Sequence of chain 2.A:
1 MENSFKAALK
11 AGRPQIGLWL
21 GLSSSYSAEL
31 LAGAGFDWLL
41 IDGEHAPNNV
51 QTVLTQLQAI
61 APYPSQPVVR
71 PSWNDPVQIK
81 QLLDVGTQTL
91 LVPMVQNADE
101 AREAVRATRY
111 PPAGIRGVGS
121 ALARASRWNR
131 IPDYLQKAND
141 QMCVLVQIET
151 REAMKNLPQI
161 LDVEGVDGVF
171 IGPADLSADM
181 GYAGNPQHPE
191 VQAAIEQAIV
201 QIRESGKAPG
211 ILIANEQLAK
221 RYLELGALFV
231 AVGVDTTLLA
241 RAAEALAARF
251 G

Sequence of chain 3.A:
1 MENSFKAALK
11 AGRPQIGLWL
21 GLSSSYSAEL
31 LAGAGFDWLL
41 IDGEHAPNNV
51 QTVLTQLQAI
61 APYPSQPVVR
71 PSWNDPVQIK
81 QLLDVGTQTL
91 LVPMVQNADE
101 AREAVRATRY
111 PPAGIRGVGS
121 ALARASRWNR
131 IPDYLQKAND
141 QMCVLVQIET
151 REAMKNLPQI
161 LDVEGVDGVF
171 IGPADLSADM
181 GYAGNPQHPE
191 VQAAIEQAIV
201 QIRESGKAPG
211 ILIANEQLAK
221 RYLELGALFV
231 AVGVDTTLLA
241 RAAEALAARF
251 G

This small molecule binds to this protein.
Small molecule (SMILES): CCC(=O)C(=O)O

Binding-site contacts:
Ligand atom C contacts residue ASP175 of chain 3.A at 4.0 Å.
Ligand atom OXT contacts residue CO1 of chain 3.C at 2.8 Å.
Ligand atom O3 contacts residue ASP175 of chain 3.A at 4.3 Å.
Ligand atom OXT contacts residue PRO173 of chain 3.A at 4.1 Å.
Ligand atom OXT contacts residue GLY172 of chain 3.A at 3.4 Å.
Ligand atom OXT contacts residue ALA174 of chain 3.A at 3.8 Å.
Ligand atom C contacts residue GLU149 of chain 3.A at 4.3 Å.
Ligand atom C2 contacts residue GLY172 of chain 3.A at 3.7 Å.
Ligand atom O3 contacts residue MG1 of chain 3.F at 2.2 Å.
Ligand atom O contacts residue ASP175 of chain 3.A at 4.1 Å.
Ligand atom C3 contacts residue PHE170 of chain 3.A at 3.8 Å (hydrophobic).
Ligand atom O contacts residue ALA174 of chain 3.A at 3.2 Å (h-bond).
Ligand atom C2 contacts residue ARG70 of chain 3.A at 4.2 Å.
Ligand atom C4 contacts residue TRP19 of chain 3.A at 2.9 Å (hydrophobic).
Ligand atom O3 contacts residue CO1 of chain 3.C at 2.2 Å.
Ligand atom O3 contacts residue GLN147 of chain 3.A at 3.2 Å (h-bond).
Ligand atom C2 contacts residue GLN147 of chain 3.A at 4.2 Å.
Ligand atom C3 contacts residue GLY172 of chain 3.A at 4.3 Å.
Ligand atom C contacts residue ALA174 of chain 3.A at 4.0 Å (hydrophobic).
Ligand atom OXT contacts residue ASP175 of chain 3.A at 3.0 Å (salt-bridge).
Ligand atom C contacts residue GLY172 of chain 3.A at 3.2 Å.
Ligand atom O contacts residue PRO173 of chain 3.A at 3.4 Å (h-bond).
Ligand atom C3 contacts residue LEU212 of chain 3.A at 3.5 Å (hydrophobic).
Ligand atom C4 contacts residue LEU212 of chain 3.A at 3.6 Å (hydrophobic).
Ligand atom C2 contacts residue CO1 of chain 3.C at 3.0 Å.
Ligand atom O3 contacts residue PHE170 of chain 3.A at 4.0 Å.
Ligand atom OXT contacts residue MG1 of chain 3.F at 2.7 Å.
Ligand atom C contacts residue MG1 of chain 3.F at 3.2 Å.
Ligand atom O contacts residue GLY172 of chain 3.A at 3.4 Å.
Ligand atom OXT contacts residue GLU149 of chain 3.A at 3.6 Å.
Ligand atom C2 contacts residue GLU149 of chain 3.A at 4.2 Å.
Ligand atom C contacts residue CO1 of chain 3.C at 3.3 Å.
Ligand atom O3 contacts residue GLY172 of chain 3.A at 4.2 Å.
Ligand atom C2 contacts residue PHE170 of chain 3.A at 4.1 Å (hydrophobic).
Ligand atom C4 contacts residue ARG70 of chain 3.A at 3.6 Å.
Ligand atom C contacts residue PRO173 of chain 3.A at 3.9 Å (hydrophobic).
Ligand atom O3 contacts residue ARG70 of chain 3.A at 3.1 Å (salt-bridge).
Ligand atom O3 contacts residue GLU149 of chain 3.A at 3.5 Å (salt-bridge).
Ligand atom C4 contacts residue PHE170 of chain 3.A at 3.1 Å (hydrophobic).
Ligand atom C2 contacts residue MG1 of chain 3.F at 2.9 Å.